Sequence of chain 1.A:
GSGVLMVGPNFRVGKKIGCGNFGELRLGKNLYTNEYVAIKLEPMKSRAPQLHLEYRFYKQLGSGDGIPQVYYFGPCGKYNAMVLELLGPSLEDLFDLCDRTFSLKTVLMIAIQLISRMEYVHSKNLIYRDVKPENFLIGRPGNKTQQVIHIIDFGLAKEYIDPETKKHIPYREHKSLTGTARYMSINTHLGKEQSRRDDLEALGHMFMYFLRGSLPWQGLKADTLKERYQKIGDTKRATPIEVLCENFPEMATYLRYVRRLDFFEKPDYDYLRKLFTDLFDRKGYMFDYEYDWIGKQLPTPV

Binding-site contacts:
Ligand atom F2 contacts residue PRO299 of chain 1.A at 3.1 Å.
Ligand atom C15 contacts residue LEU25 of chain 1.A at 3.8 Å (hydrophobic).
Ligand atom C16 contacts residue LEU137 of chain 1.A at 3.3 Å (hydrophobic).
Ligand atom C1 contacts residue THR300 of chain 1.A at 3.7 Å.
Ligand atom C11 contacts residue ASP153 of chain 1.A at 3.6 Å.
Ligand atom C20 contacts residue GLY88 of chain 1.A at 3.5 Å.
Ligand atom O1 contacts residue ASP153 of chain 1.A at 3.5 Å.
Ligand atom C14 contacts residue LEU25 of chain 1.A at 3.6 Å (hydrophobic).
Ligand atom C5 contacts residue LEU87 of chain 1.A at 3.6 Å (hydrophobic).
Ligand atom N2 contacts residue LYS40 of chain 1.A at 3.5 Å (salt-bridge).
Ligand atom N3 contacts residue LEU25 of chain 1.A at 3.3 Å.
Ligand atom C5 contacts residue PRO301 of chain 1.A at 3.8 Å (hydrophobic).
Ligand atom F2 contacts residue GLY88 of chain 1.A at 3.4 Å.
Ligand atom C8 contacts residue ILE152 of chain 1.A at 3.5 Å (hydrophobic).
Ligand atom N3 contacts residue ILE152 of chain 1.A at 3.5 Å.
Ligand atom C7 contacts residue LEU84 of chain 1.A at 3.4 Å (hydrophobic).
Ligand atom F2 contacts residue PRO301 of chain 1.A at 3.7 Å.
Ligand atom C10 contacts residue ASP153 of chain 1.A at 3.7 Å.
Ligand atom F2 contacts residue THR300 of chain 1.A at 3.6 Å.
Ligand atom N1 contacts residue LEU87 of chain 1.A at 2.9 Å (h-bond).
Ligand atom C13 contacts residue ILE152 of chain 1.A at 3.6 Å (hydrophobic).
Ligand atom F1 contacts residue THR300 of chain 1.A at 3.4 Å.
Ligand atom C20 contacts residue LEU87 of chain 1.A at 3.4 Å (hydrophobic).
Ligand atom F1 contacts residue PRO299 of chain 1.A at 3.6 Å.
Ligand atom C18 contacts residue GLU85 of chain 1.A at 3.2 Å.
Ligand atom O2 contacts residue LEU84 of chain 1.A at 3.3 Å.
Ligand atom O1 contacts residue LYS40 of chain 1.A at 2.7 Å (salt-bridge).
Ligand atom C14 contacts residue ILE152 of chain 1.A at 3.4 Å (hydrophobic).
Ligand atom C18 contacts residue ALA38 of chain 1.A at 3.4 Å (hydrophobic).
Ligand atom C5 contacts residue GLY88 of chain 1.A at 3.4 Å.
Ligand atom N2 contacts residue ASP153 of chain 1.A at 3.2 Å (salt-bridge).
Ligand atom C7 contacts residue ILE152 of chain 1.A at 3.5 Å (hydrophobic).
Ligand atom C18 contacts residue LEU87 of chain 1.A at 3.5 Å (hydrophobic).
Ligand atom C16 contacts residue LEU25 of chain 1.A at 3.6 Å (hydrophobic).
Ligand atom C10 contacts residue LYS40 of chain 1.A at 3.5 Å.
Ligand atom C19 contacts residue LEU137 of chain 1.A at 3.5 Å (hydrophobic).
Ligand atom F2 contacts residue PRO89 of chain 1.A at 3.1 Å.
Ligand atom C6 contacts residue PRO301 of chain 1.A at 3.6 Å (hydrophobic).
Ligand atom C9 contacts residue ILE152 of chain 1.A at 3.6 Å (hydrophobic).
Ligand atom C15 contacts residue LEU137 of chain 1.A at 3.8 Å (hydrophobic).

The small molecule below binds the protein below.
Small molecule (SMILES): COc1cnc(COc2ccc(F)c(F)c2)cc1-c1cc2c([nH]1)CCNC2=O